Sequence of chain 1.B:
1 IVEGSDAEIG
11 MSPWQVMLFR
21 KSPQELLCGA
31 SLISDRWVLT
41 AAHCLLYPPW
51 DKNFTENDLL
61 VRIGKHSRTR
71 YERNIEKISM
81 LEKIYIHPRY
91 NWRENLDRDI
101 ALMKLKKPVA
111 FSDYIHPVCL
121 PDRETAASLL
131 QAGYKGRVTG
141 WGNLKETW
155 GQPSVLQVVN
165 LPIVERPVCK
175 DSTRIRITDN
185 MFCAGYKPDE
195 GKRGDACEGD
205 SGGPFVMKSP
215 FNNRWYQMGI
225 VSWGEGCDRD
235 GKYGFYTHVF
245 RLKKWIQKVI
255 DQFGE

Binding-site contacts:
Ligand atom O8 contacts residue GLY228 of chain 1.B at 4.5 Å.
Ligand atom C3 contacts residue TYR47 of chain 1.B at 3.6 Å (hydrophobic).
Ligand atom C8 contacts residue ILE179 of chain 1.B at 4.2 Å (hydrophobic).
Ligand atom C2 contacts residue IN21 of chain 1.F at 3.9 Å.
Ligand atom C3 contacts residue LEU96 of chain 1.B at 4.3 Å (hydrophobic).
Ligand atom O2 contacts residue IN21 of chain 1.F at 3.4 Å.
Ligand atom C11 contacts residue LEU96 of chain 1.B at 4.2 Å (hydrophobic).
Ligand atom C4 contacts residue IN21 of chain 1.F at 3.3 Å.
Ligand atom O8 contacts residue TRP227 of chain 1.B at 3.7 Å.
Ligand atom N1 contacts residue HIS43 of chain 1.B at 3.6 Å.
Ligand atom C11 contacts residue TRP227 of chain 1.B at 3.7 Å (hydrophobic).
Ligand atom C11 contacts residue ASN95 of chain 1.B at 4.0 Å.
Ligand atom C11 contacts residue ILE179 of chain 1.B at 3.7 Å (hydrophobic).
Ligand atom C10 contacts residue GLU94 of chain 1.B at 4.0 Å.
Ligand atom C2 contacts residue TRP50 of chain 1.B at 4.4 Å (hydrophobic).
Ligand atom C3 contacts residue IN21 of chain 1.F at 3.9 Å.
Ligand atom N1 contacts residue LYS52 of chain 1.B at 3.5 Å (salt-bridge).
Ligand atom C4 contacts residue TYR47 of chain 1.B at 4.3 Å (hydrophobic).
Ligand atom C2 contacts residue HIS43 of chain 1.B at 4.5 Å.
Ligand atom C2 contacts residue TYR47 of chain 1.B at 3.3 Å (hydrophobic).
Ligand atom C12 contacts residue IN21 of chain 1.F at 4.5 Å.
Ligand atom N1 contacts residue TYR47 of chain 1.B at 3.2 Å.
Ligand atom C5 contacts residue TYR47 of chain 1.B at 3.7 Å (hydrophobic).
Ligand atom O8 contacts residue ILE179 of chain 1.B at 4.5 Å.
Ligand atom N9 contacts residue ILE179 of chain 1.B at 3.9 Å.

A protein and the small-molecule ligand that binds it are described below.
Small molecule (SMILES): CN(C)C(=O)NN(CCCCN)C(=O)O